Sequence of chain 55.F:
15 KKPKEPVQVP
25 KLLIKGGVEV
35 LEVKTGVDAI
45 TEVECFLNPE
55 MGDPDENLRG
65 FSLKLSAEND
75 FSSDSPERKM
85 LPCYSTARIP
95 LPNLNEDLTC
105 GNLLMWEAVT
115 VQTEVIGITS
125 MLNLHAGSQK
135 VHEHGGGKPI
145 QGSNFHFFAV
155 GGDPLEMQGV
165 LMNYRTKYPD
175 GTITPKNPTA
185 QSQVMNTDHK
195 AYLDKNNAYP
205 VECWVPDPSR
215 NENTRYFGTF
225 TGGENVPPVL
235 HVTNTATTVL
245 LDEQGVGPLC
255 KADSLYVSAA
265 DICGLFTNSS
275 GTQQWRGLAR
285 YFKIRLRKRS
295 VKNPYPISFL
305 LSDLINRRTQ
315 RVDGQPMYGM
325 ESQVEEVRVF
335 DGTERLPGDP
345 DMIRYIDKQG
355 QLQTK

Sequence of chain 54.F:
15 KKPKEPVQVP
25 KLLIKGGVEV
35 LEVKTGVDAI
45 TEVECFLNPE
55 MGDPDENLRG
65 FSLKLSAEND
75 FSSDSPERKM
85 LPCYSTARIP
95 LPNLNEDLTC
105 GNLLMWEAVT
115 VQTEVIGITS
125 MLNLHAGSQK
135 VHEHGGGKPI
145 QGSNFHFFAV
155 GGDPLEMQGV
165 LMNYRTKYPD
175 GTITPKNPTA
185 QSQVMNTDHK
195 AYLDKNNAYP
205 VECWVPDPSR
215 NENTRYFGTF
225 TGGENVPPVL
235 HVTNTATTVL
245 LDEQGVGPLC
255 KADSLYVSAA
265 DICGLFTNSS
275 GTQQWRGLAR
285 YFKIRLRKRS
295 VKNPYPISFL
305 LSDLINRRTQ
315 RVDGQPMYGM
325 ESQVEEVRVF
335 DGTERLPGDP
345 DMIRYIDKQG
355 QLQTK

Sequence of chain 53.F:
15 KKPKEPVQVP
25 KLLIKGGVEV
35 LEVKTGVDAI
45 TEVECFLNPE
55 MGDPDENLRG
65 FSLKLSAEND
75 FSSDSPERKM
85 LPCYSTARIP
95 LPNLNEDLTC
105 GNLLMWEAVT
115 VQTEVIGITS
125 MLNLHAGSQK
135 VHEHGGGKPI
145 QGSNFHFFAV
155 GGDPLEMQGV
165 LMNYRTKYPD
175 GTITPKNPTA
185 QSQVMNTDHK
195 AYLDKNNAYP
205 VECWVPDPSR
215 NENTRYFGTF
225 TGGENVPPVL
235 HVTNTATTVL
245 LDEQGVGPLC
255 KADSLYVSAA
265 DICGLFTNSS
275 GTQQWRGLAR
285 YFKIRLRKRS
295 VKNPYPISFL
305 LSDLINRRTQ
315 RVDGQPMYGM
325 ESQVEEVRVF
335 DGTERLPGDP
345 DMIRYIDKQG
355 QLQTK

This protein binds this small molecule.
Small molecule (SMILES): CC(=O)N[C@H]1[C@H]([C@H](O)[C@H](O)CO)O[C@@](O[C@H](CO)[C@@H](O)[C@@H]2O[C@@H](C(=O)O)C[C@H](O)[C@H]2NC(C)=O)(C(=O)O)C[C@@H]1O

Binding-site contacts:
Ligand atom C1 contacts residue THR276 of chain 54.F at 3.1 Å.
Ligand atom C10 contacts residue ASN272 of chain 54.F at 3.9 Å.
Ligand atom C11 contacts residue PHE65 of chain 54.F at 4.0 Å (hydrophobic).
Ligand atom C6 contacts residue ASN272 of chain 54.F at 3.6 Å.
Ligand atom C7 contacts residue GLN278 of chain 54.F at 3.9 Å.
Ligand atom O1B contacts residue THR276 of chain 54.F at 2.4 Å (h-bond).
Ligand atom O10 contacts residue LEU62 of chain 54.F at 3.2 Å.
Ligand atom O4 contacts residue ASP74 of chain 53.F at 4.0 Å.
Ligand atom C11 contacts residue THR276 of chain 54.F at 3.2 Å.
Ligand atom C6 contacts residue LYS68 of chain 54.F at 4.0 Å.
Ligand atom O8 contacts residue THR276 of chain 54.F at 3.9 Å.
Ligand atom O1B contacts residue LYS68 of chain 54.F at 3.0 Å (salt-bridge).
Ligand atom C10 contacts residue LEU62 of chain 54.F at 3.6 Å (hydrophobic).
Ligand atom O10 contacts residue PHE75 of chain 53.F at 3.9 Å.
Ligand atom O1B contacts residue ASN272 of chain 54.F at 3.4 Å (h-bond).
Ligand atom C11 contacts residue LEU62 of chain 54.F at 3.9 Å (hydrophobic).
Ligand atom C8 contacts residue GLN278 of chain 54.F at 3.7 Å.
Ligand atom N5 contacts residue ASN272 of chain 54.F at 3.2 Å (h-bond).
Ligand atom O9 contacts residue LYS68 of chain 54.F at 2.5 Å (salt-bridge).
Ligand atom O7 contacts residue LEU62 of chain 54.F at 3.9 Å.
Ligand atom C9 contacts residue GLN278 of chain 54.F at 3.3 Å.
Ligand atom O9 contacts residue LEU67 of chain 54.F at 2.3 Å.
Ligand atom O8 contacts residue ASN272 of chain 54.F at 3.3 Å (h-bond).
Ligand atom O8 contacts residue LYS68 of chain 54.F at 3.1 Å.
Ligand atom C9 contacts residue LEU67 of chain 54.F at 3.4 Å (hydrophobic).
Ligand atom O8 contacts residue GLN278 of chain 54.F at 3.5 Å (h-bond).
Ligand atom O9 contacts residue GLN278 of chain 54.F at 4.1 Å.
Ligand atom C11 contacts residue PHE270 of chain 54.F at 3.9 Å (hydrophobic).
Ligand atom N5 contacts residue GLN278 of chain 54.F at 3.9 Å.
Ligand atom O1A contacts residue ASN272 of chain 54.F at 4.1 Å.
Ligand atom O1A contacts residue SER274 of chain 54.F at 3.8 Å.
Ligand atom C11 contacts residue PHE75 of chain 53.F at 3.5 Å (hydrophobic).
Ligand atom O1A contacts residue THR276 of chain 54.F at 3.3 Å (h-bond).
Ligand atom C10 contacts residue GLN278 of chain 54.F at 4.1 Å.
Ligand atom C11 contacts residue HIS138 of chain 55.F at 3.1 Å.
Ligand atom C11 contacts residue ASN272 of chain 54.F at 3.6 Å.
Ligand atom C1 contacts residue ASN272 of chain 54.F at 3.9 Å.
Ligand atom C11 contacts residue GLN278 of chain 54.F at 3.5 Å.
Ligand atom C9 contacts residue LYS68 of chain 54.F at 3.6 Å.
Ligand atom C8 contacts residue LYS68 of chain 54.F at 3.5 Å.